Binding-site contacts:
Ligand atom N5 contacts residue SER65 of chain 1.A at 3.8 Å.
Ligand atom C8 contacts residue TYR151 of chain 1.A at 3.8 Å (hydrophobic).
Ligand atom O12 contacts residue ASN153 of chain 1.A at 2.6 Å (h-bond).
Ligand atom C7 contacts residue SER65 of chain 1.A at 2.3 Å.
Ligand atom O4B contacts residue THR315 of chain 1.A at 3.9 Å.
Ligand atom N10 contacts residue SER317 of chain 1.A at 3.7 Å.
Ligand atom O4A contacts residue ASN345 of chain 1.A at 2.6 Å (h-bond).
Ligand atom C11 contacts residue ASN153 of chain 1.A at 3.8 Å.
Ligand atom N18 contacts residue GLY319 of chain 1.A at 3.2 Å (h-bond).
Ligand atom N18 contacts residue GOL1 of chain 1.E at 3.2 Å.
Ligand atom C13 contacts residue GLN121 of chain 1.A at 3.8 Å.
Ligand atom O9 contacts residue SER65 of chain 1.A at 2.3 Å (h-bond).
Ligand atom C11 contacts residue GLN121 of chain 1.A at 3.7 Å.
Ligand atom C6 contacts residue SER65 of chain 1.A at 3.1 Å.
Ligand atom S1 contacts residue LEU120 of chain 1.A at 3.6 Å.
Ligand atom N19 contacts residue DIO1 of chain 1.H at 3.5 Å.
Ligand atom C3' contacts residue ASN290 of chain 1.A at 3.6 Å.
Ligand atom C8 contacts residue SER65 of chain 1.A at 1.4 Å.
Ligand atom C8 contacts residue LYS68 of chain 1.A at 3.9 Å.
Ligand atom O9 contacts residue GLY316 of chain 1.A at 3.5 Å.
Ligand atom S16 contacts residue DIO1 of chain 1.H at 3.4 Å.
Ligand atom O12 contacts residue GLN121 of chain 1.A at 3.2 Å (h-bond).
Ligand atom C2 contacts residue LEU120 of chain 1.A at 3.4 Å (hydrophobic).
Ligand atom O9 contacts residue SER317 of chain 1.A at 2.9 Å (h-bond).
Ligand atom C6 contacts residue TYR151 of chain 1.A at 3.2 Å (hydrophobic).
Ligand atom C17 contacts residue DIO1 of chain 1.H at 3.5 Å.
Ligand atom S1 contacts residue TYR151 of chain 1.A at 3.6 Å.
Ligand atom C14 contacts residue DIO1 of chain 1.H at 3.4 Å.
Ligand atom S16 contacts residue VAL212 of chain 1.A at 3.9 Å.
Ligand atom C4' contacts residue ASN290 of chain 1.A at 3.7 Å.
Ligand atom C4' contacts residue ASN345 of chain 1.A at 3.4 Å.
Ligand atom O4B contacts residue ASN290 of chain 1.A at 2.7 Å (h-bond).
Ligand atom C15 contacts residue TYR222 of chain 1.A at 3.7 Å (hydrophobic).
Ligand atom N10 contacts residue SER65 of chain 1.A at 3.5 Å (h-bond).
Ligand atom C15 contacts residue DIO1 of chain 1.H at 3.4 Å.
Ligand atom O4B contacts residue ASN345 of chain 1.A at 3.3 Å (h-bond).
Ligand atom C2 contacts residue TYR151 of chain 1.A at 3.4 Å (hydrophobic).
Ligand atom S16 contacts residue TYR222 of chain 1.A at 3.9 Å.
Ligand atom N19 contacts residue GLY319 of chain 1.A at 3.8 Å.
Ligand atom C17 contacts residue GLY319 of chain 1.A at 3.5 Å.

A protein and the small-molecule ligand that binds it are described below.
Small molecule (SMILES): C=C1CS[C@H]([C@@H](C=O)NC(=O)/C(=N\OC(C)(C)C(=O)O)c2csc(N)n2)N=C1C(=O)O

Sequence of chain 1.A:
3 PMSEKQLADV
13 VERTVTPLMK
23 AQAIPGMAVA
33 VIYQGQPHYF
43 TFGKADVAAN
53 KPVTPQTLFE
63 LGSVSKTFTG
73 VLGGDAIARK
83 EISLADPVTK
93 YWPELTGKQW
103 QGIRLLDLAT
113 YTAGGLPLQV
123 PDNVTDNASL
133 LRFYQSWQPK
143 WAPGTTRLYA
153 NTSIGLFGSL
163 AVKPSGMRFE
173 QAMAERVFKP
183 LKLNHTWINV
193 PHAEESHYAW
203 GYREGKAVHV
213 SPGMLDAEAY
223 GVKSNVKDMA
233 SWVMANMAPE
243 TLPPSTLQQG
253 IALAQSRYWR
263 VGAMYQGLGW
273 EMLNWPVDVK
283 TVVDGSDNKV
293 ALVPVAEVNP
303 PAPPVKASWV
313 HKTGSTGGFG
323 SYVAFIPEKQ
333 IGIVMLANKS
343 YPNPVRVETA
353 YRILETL